Sequence of chain 1.A:
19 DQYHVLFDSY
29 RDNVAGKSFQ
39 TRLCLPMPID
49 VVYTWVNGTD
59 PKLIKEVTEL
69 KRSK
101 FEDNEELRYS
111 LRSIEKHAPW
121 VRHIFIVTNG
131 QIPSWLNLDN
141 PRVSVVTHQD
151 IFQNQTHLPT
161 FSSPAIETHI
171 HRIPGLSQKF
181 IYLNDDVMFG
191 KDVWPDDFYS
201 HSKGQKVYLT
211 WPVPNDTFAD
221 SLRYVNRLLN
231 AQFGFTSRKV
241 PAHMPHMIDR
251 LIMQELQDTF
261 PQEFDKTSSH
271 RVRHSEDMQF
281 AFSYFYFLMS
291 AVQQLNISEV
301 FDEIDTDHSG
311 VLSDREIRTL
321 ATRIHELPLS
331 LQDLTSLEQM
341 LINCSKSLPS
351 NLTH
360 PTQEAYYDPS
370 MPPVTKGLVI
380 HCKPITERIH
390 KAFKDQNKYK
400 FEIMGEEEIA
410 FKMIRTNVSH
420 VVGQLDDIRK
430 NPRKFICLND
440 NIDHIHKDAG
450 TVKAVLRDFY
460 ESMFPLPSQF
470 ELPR

This small molecule binds to this protein.
Small molecule (SMILES): CC(=O)N[C@@H]1[C@@H](O)[C@H](O)[C@@H](CO)O[C@H]1O

Binding-site contacts:
Ligand atom N2 contacts residue ASN296 of chain 1.A at 2.9 Å (h-bond).
Ligand atom O6 contacts residue GLU299 of chain 1.A at 4.1 Å.
Ligand atom C1 contacts residue ASN296 of chain 1.A at 1.4 Å.
Ligand atom C6 contacts residue SER298 of chain 1.A at 4.2 Å.
Ligand atom C4 contacts residue ASN296 of chain 1.A at 4.2 Å.
Ligand atom C7 contacts residue ASN296 of chain 1.A at 3.2 Å.
Ligand atom O7 contacts residue ASN296 of chain 1.A at 3.2 Å (h-bond).
Ligand atom C5 contacts residue ASN296 of chain 1.A at 3.7 Å.
Ligand atom C6 contacts residue ASP302 of chain 1.A at 4.5 Å.
Ligand atom O5 contacts residue ASN296 of chain 1.A at 2.4 Å (h-bond).
Ligand atom O5 contacts residue GLU299 of chain 1.A at 4.3 Å.
Ligand atom O5 contacts residue SER298 of chain 1.A at 3.2 Å (h-bond).
Ligand atom O6 contacts residue SER298 of chain 1.A at 4.0 Å.
Ligand atom C2 contacts residue SER298 of chain 1.A at 4.4 Å.
Ligand atom C2 contacts residue ASN296 of chain 1.A at 2.5 Å.
Ligand atom C8 contacts residue ASN296 of chain 1.A at 4.4 Å.
Ligand atom O6 contacts residue ASP302 of chain 1.A at 3.5 Å (salt-bridge).
Ligand atom C5 contacts residue SER298 of chain 1.A at 3.4 Å.
Ligand atom C3 contacts residue ASN296 of chain 1.A at 3.8 Å.
Ligand atom C1 contacts residue SER298 of chain 1.A at 3.2 Å.